This protein binds this small molecule.
Small molecule (SMILES): NCCP(=O)(O)O

Binding-site contacts:
Ligand atom OAB contacts residue SER138 of chain 2.A at 3.7 Å.
Ligand atom OAC contacts residue SER138 of chain 2.A at 4.1 Å.
Ligand atom OAB contacts residue HIS166 of chain 2.A at 2.8 Å (h-bond).
Ligand atom CAE contacts residue ASN184 of chain 2.A at 4.2 Å.
Ligand atom OAC contacts residue ASN75 of chain 2.A at 4.3 Å.
Ligand atom CAF contacts residue TYR56 of chain 2.A at 4.2 Å (hydrophobic).
Ligand atom PAG contacts residue SER136 of chain 2.A at 3.5 Å.
Ligand atom CAF contacts residue GLY74 of chain 2.A at 3.6 Å.
Ligand atom OAC contacts residue GLY74 of chain 2.A at 3.5 Å.
Ligand atom NAA contacts residue ASP214 of chain 2.A at 2.7 Å (salt-bridge).
Ligand atom CAE contacts residue TYR102 of chain 2.A at 4.0 Å (hydrophobic).
Ligand atom PAG contacts residue THR137 of chain 2.A at 3.6 Å.
Ligand atom PAG contacts residue TYR102 of chain 2.A at 3.6 Å.
Ligand atom NAA contacts residue THR23 of chain 2.A at 4.2 Å.
Ligand atom OAC contacts residue SER136 of chain 2.A at 3.7 Å.
Ligand atom CAE contacts residue THR23 of chain 2.A at 4.1 Å.
Ligand atom NAA contacts residue TRP72 of chain 2.A at 4.0 Å.
Ligand atom PAG contacts residue GLY74 of chain 2.A at 4.3 Å.
Ligand atom OAD contacts residue SER138 of chain 2.A at 2.6 Å (h-bond).
Ligand atom CAE contacts residue TYR56 of chain 2.A at 4.4 Å (hydrophobic).
Ligand atom OAB contacts residue THR137 of chain 2.A at 4.1 Å.
Ligand atom CAE contacts residue GLU186 of chain 2.A at 3.7 Å.
Ligand atom PAG contacts residue HIS166 of chain 2.A at 4.0 Å.
Ligand atom OAD contacts residue HIS166 of chain 2.A at 4.1 Å.
Ligand atom NAA contacts residue GLU186 of chain 2.A at 2.9 Å (salt-bridge).
Ligand atom PAG contacts residue SER138 of chain 2.A at 3.8 Å.
Ligand atom CAF contacts residue ILE21 of chain 2.A at 3.9 Å (hydrophobic).
Ligand atom OAC contacts residue TYR56 of chain 2.A at 3.8 Å.
Ligand atom OAC contacts residue THR137 of chain 2.A at 2.7 Å (h-bond).
Ligand atom CAF contacts residue TYR102 of chain 2.A at 3.7 Å (hydrophobic).
Ligand atom OAC contacts residue TYR102 of chain 2.A at 4.1 Å.
Ligand atom OAD contacts residue SER136 of chain 2.A at 3.7 Å.
Ligand atom PAG contacts residue TYR56 of chain 2.A at 3.9 Å.
Ligand atom CAF contacts residue ASP214 of chain 2.A at 3.5 Å.
Ligand atom OAB contacts residue SER136 of chain 2.A at 2.6 Å (h-bond).
Ligand atom CAE contacts residue HIS166 of chain 2.A at 4.4 Å.
Ligand atom OAD contacts residue TYR102 of chain 2.A at 2.5 Å (h-bond).
Ligand atom OAD contacts residue THR137 of chain 2.A at 3.6 Å.
Ligand atom OAB contacts residue TYR56 of chain 2.A at 2.6 Å (h-bond).
Ligand atom CAE contacts residue ASP214 of chain 2.A at 3.9 Å.

Sequence of chain 2.A:
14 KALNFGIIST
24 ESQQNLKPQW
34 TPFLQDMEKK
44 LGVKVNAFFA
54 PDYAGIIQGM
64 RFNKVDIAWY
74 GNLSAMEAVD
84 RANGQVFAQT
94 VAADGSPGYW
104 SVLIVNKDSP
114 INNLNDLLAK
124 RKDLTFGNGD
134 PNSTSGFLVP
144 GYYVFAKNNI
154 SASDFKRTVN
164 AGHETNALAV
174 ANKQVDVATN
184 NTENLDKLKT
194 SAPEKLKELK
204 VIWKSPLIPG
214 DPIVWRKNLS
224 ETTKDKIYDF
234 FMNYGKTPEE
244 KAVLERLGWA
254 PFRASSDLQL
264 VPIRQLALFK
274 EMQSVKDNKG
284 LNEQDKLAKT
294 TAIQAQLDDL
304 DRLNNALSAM